Sequence of chain 1.B:
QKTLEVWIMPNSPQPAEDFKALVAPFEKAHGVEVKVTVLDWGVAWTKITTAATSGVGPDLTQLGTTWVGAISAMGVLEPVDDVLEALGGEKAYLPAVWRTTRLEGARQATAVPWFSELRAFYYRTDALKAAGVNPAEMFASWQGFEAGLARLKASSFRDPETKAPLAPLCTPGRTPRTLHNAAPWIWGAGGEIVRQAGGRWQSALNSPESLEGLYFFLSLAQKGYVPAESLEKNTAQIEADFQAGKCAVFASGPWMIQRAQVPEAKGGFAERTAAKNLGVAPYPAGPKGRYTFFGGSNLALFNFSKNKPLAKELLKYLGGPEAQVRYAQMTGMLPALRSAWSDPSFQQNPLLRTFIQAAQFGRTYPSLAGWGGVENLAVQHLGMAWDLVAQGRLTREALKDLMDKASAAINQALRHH

Binding-site contacts:
Ligand atom C6 contacts residue TRP42 of chain 1.B at 3.8 Å (hydrophobic).
Ligand atom O5 contacts residue TRP42 of chain 1.B at 3.7 Å.
Ligand atom C3 contacts residue THR66 of chain 1.B at 4.0 Å.
Ligand atom C1 contacts residue ARG178 of chain 1.B at 3.9 Å.
Ligand atom C6 contacts residue THR67 of chain 1.B at 4.1 Å.
Ligand atom C1 contacts residue TRP42 of chain 1.B at 4.0 Å (hydrophobic).
Ligand atom O2 contacts residue GLU118 of chain 1.B at 2.9 Å (salt-bridge).
Ligand atom C5 contacts residue ARG178 of chain 1.B at 4.2 Å.
Ligand atom O3 contacts residue MET334 of chain 1.B at 3.9 Å.
Ligand atom C2 contacts residue GLU118 of chain 1.B at 3.7 Å.
Ligand atom O4 contacts residue TRP68 of chain 1.B at 4.2 Å.
Ligand atom C2 contacts residue GLY297 of chain 1.B at 3.9 Å.
Ligand atom O3 contacts residue THR67 of chain 1.B at 4.0 Å.
Ligand atom C4 contacts residue GLY65 of chain 1.B at 4.0 Å.
Ligand atom O3 contacts residue GLY297 of chain 1.B at 3.2 Å (h-bond).
Ligand atom O4 contacts residue ARG178 of chain 1.B at 4.0 Å.
Ligand atom C4 contacts residue THR67 of chain 1.B at 3.6 Å.
Ligand atom C2 contacts residue TRP42 of chain 1.B at 4.3 Å (hydrophobic).
Ligand atom O3 contacts residue GLY296 of chain 1.B at 3.4 Å.
Ligand atom C4 contacts residue ARG178 of chain 1.B at 4.3 Å.
Ligand atom C3 contacts residue GLY297 of chain 1.B at 3.1 Å.
Ligand atom O6 contacts residue TRP68 of chain 1.B at 4.3 Å.
Ligand atom C5 contacts residue TRP42 of chain 1.B at 3.5 Å (hydrophobic).
Ligand atom O3 contacts residue THR66 of chain 1.B at 2.9 Å (h-bond).
Ligand atom O2 contacts residue GLY296 of chain 1.B at 4.0 Å.
Ligand atom C4 contacts residue GLY297 of chain 1.B at 4.3 Å.
Ligand atom C5 contacts residue GLY65 of chain 1.B at 4.2 Å.
Ligand atom O6 contacts residue TRP42 of chain 1.B at 4.0 Å.
Ligand atom O4 contacts residue THR66 of chain 1.B at 3.4 Å (h-bond).
Ligand atom O3 contacts residue GLU118 of chain 1.B at 2.8 Å (salt-bridge).
Ligand atom O4 contacts residue THR67 of chain 1.B at 2.7 Å (h-bond).
Ligand atom C3 contacts residue GLU118 of chain 1.B at 3.6 Å.
Ligand atom O2 contacts residue GLY297 of chain 1.B at 2.9 Å (h-bond).
Ligand atom O6 contacts residue THR67 of chain 1.B at 3.9 Å.
Ligand atom C6 contacts residue TRP68 of chain 1.B at 3.6 Å (hydrophobic).
Ligand atom O1 contacts residue ARG178 of chain 1.B at 3.8 Å.
Ligand atom O4 contacts residue GLY65 of chain 1.B at 3.3 Å.
Ligand atom C1 contacts residue GLU118 of chain 1.B at 4.2 Å.
Ligand atom C3 contacts residue ARG178 of chain 1.B at 3.8 Å.
Ligand atom C3 contacts residue GLY65 of chain 1.B at 4.2 Å.

The protein below binds the small molecule below.
Small molecule (SMILES): OC[C@H]1O[C@@H](O[C@@H]2[C@@H](O)[C@H](O)[C@@H](CO)O[C@H]2O)[C@H](O)[C@@H](O)[C@@H]1O